Binding-site contacts:
Ligand atom N2 contacts residue ASN45 of chain 1.H at 2.8 Å (h-bond).
Ligand atom C8 contacts residue PRO43 of chain 1.H at 3.4 Å (hydrophobic).
Ligand atom O7 contacts residue ASN45 of chain 1.H at 4.3 Å.
Ligand atom C5 contacts residue ASN45 of chain 1.H at 3.7 Å.
Ligand atom C7 contacts residue ASN45 of chain 1.H at 3.8 Å.
Ligand atom N2 contacts residue PRO43 of chain 1.H at 3.4 Å (h-bond).
Ligand atom O5 contacts residue ASN45 of chain 1.H at 2.4 Å (h-bond).
Ligand atom C4 contacts residue ASN45 of chain 1.H at 4.3 Å.
Ligand atom C7 contacts residue PRO43 of chain 1.H at 3.9 Å (hydrophobic).
Ligand atom C1 contacts residue ASN45 of chain 1.H at 1.4 Å.
Ligand atom C2 contacts residue ASN45 of chain 1.H at 2.5 Å.
Ligand atom C8 contacts residue PHE44 of chain 1.H at 4.4 Å (hydrophobic).
Ligand atom C3 contacts residue ASN45 of chain 1.H at 3.8 Å.

Sequence of chain 1.H:
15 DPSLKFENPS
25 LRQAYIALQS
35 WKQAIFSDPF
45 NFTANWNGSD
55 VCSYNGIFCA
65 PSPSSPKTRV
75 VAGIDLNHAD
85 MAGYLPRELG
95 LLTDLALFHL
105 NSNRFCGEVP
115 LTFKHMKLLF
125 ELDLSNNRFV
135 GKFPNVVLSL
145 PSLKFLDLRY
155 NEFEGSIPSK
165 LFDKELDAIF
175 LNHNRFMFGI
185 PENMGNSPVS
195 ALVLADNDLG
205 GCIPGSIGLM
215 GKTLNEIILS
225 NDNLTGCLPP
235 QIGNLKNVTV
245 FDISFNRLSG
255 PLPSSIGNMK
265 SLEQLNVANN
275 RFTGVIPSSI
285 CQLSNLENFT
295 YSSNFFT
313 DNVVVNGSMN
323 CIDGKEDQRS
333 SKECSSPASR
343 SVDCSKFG

The small molecule below binds the protein below.
Small molecule (SMILES): CC(=O)N[C@H]1[C@H](O[C@H]2[C@H](O)[C@@H](NC(C)=O)CO[C@@H]2CO)O[C@H](CO)[C@@H](O[C@@H]2O[C@H](CO)[C@@H](O)[C@H](O)[C@@H]2O)[C@@H]1O